This small molecule binds to this protein.
Small molecule (SMILES): O=C1C=CC(=O)N1CCCCN1C(=O)C=CC1=O

Sequence of chain 1.B:
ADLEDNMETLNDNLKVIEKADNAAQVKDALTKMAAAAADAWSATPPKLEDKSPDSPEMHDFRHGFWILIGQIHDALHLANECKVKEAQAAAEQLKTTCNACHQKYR

Sequence of chain 1.D:
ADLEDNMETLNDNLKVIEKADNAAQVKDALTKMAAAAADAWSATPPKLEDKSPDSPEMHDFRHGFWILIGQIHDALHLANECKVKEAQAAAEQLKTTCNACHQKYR

Binding-site contacts:
Ligand atom CAG contacts residue ASN80 of chain 1.B at 3.5 Å.
Ligand atom CAH contacts residue ASN80 of chain 1.B at 3.5 Å.
Ligand atom NAR contacts residue CYS82 of chain 1.B at 3.3 Å (h-bond).
Ligand atom CAG contacts residue CYS82 of chain 1.B at 2.4 Å (hydrophobic).
Ligand atom CAO contacts residue CYS82 of chain 1.B at 3.2 Å (hydrophobic).
Ligand atom CAE contacts residue CYS82 of chain 1.D at 1.8 Å (hydrophobic).
Ligand atom OAD contacts residue CYS82 of chain 1.B at 3.2 Å.
Ligand atom OAA contacts residue CYS82 of chain 1.D at 2.8 Å (h-bond).
Ligand atom CAM contacts residue GLU81 of chain 1.D at 4.4 Å.
Ligand atom CAM contacts residue CYS82 of chain 1.D at 2.5 Å (hydrophobic).
Ligand atom CAH contacts residue CYS82 of chain 1.B at 1.8 Å (hydrophobic).
Ligand atom CAH contacts residue GLU81 of chain 1.B at 3.5 Å.
Ligand atom CAM contacts residue ASN80 of chain 1.D at 4.2 Å.
Ligand atom CAF contacts residue ASN80 of chain 1.D at 3.8 Å.
Ligand atom CAP contacts residue GLU81 of chain 1.B at 4.2 Å.
Ligand atom CAE contacts residue GLU81 of chain 1.D at 4.0 Å.
Ligand atom NAQ contacts residue CYS82 of chain 1.D at 3.5 Å (h-bond).
Ligand atom OAC contacts residue CYS82 of chain 1.B at 4.2 Å.
Ligand atom OAA contacts residue GLU81 of chain 1.D at 3.8 Å.
Ligand atom CAE contacts residue ASN80 of chain 1.D at 3.5 Å.
Ligand atom OAD contacts residue GLU81 of chain 1.B at 3.7 Å.
Ligand atom CAP contacts residue CYS82 of chain 1.B at 2.6 Å (hydrophobic).
Ligand atom CAF contacts residue CYS82 of chain 1.D at 2.8 Å (hydrophobic).
Ligand atom CAN contacts residue CYS82 of chain 1.D at 3.6 Å (hydrophobic).